Sequence of chain 1.A:
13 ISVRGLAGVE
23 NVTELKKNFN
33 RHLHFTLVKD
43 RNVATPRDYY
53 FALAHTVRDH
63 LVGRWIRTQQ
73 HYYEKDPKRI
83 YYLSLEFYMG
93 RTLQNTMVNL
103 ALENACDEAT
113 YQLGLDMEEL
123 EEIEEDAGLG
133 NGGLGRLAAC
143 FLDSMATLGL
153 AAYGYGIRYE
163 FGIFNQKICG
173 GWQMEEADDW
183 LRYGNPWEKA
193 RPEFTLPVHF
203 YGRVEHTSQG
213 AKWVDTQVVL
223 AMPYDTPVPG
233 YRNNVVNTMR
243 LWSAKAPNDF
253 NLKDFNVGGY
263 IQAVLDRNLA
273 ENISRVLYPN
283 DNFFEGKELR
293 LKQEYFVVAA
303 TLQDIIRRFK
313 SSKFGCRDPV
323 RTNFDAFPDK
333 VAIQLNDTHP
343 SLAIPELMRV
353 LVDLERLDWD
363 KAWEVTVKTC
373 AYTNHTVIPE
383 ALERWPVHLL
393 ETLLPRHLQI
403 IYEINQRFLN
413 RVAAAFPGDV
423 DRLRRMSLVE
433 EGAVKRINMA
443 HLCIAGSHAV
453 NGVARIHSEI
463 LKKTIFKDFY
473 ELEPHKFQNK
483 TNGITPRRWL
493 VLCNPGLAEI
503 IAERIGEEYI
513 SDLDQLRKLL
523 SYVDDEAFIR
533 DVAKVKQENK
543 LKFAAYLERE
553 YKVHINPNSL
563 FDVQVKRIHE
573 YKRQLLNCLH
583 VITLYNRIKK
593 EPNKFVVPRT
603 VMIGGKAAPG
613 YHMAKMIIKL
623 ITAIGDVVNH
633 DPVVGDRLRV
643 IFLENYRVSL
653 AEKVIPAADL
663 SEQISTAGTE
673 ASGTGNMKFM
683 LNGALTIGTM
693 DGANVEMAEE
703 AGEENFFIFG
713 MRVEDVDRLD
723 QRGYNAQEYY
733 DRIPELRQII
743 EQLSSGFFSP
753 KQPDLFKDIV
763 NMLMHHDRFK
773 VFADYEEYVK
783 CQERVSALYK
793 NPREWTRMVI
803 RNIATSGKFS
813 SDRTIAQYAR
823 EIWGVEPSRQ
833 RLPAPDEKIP

A protein and the small-molecule ligand that binds it are described below.
Small molecule (SMILES): O=C1N[C@@]2(O[C@H](CO)[C@@H](O)[C@H](O)[C@H]2O)C(=O)N1O

Binding-site contacts:
Ligand atom O2 contacts residue GLU672 of chain 1.A at 3.0 Å (salt-bridge).
Ligand atom C1 contacts residue HIS377 of chain 1.A at 3.6 Å.
Ligand atom C2 contacts residue HIS377 of chain 1.A at 3.4 Å.
Ligand atom O9 contacts residue ASN284 of chain 1.A at 3.5 Å (h-bond).
Ligand atom O4 contacts residue ASN484 of chain 1.A at 3.4 Å (h-bond).
Ligand atom C8 contacts residue ASN284 of chain 1.A at 3.2 Å.
Ligand atom O6 contacts residue ASN484 of chain 1.A at 2.9 Å (h-bond).
Ligand atom O3 contacts residue GLY675 of chain 1.A at 2.8 Å (h-bond).
Ligand atom O7 contacts residue GLY135 of chain 1.A at 3.2 Å.
Ligand atom O2 contacts residue TYR573 of chain 1.A at 3.1 Å (h-bond).
Ligand atom O7 contacts residue LEU136 of chain 1.A at 3.3 Å (h-bond).
Ligand atom O6 contacts residue HIS377 of chain 1.A at 2.8 Å (h-bond).
Ligand atom C4 contacts residue GLY675 of chain 1.A at 3.6 Å.
Ligand atom O4 contacts residue GLY675 of chain 1.A at 2.7 Å (h-bond).
Ligand atom C6 contacts residue ASN484 of chain 1.A at 3.3 Å.
Ligand atom O6 contacts residue VAL455 of chain 1.A at 3.8 Å.
Ligand atom N2 contacts residue HIS377 of chain 1.A at 2.8 Å (h-bond).
Ligand atom N2 contacts residue ASN284 of chain 1.A at 3.7 Å.
Ligand atom N1 contacts residue ASP283 of chain 1.A at 3.8 Å.
Ligand atom C3 contacts residue GLY675 of chain 1.A at 3.6 Å.
Ligand atom C4 contacts residue ASN484 of chain 1.A at 3.9 Å.
Ligand atom C6 contacts residue HIS377 of chain 1.A at 3.7 Å.
Ligand atom O2 contacts residue ASN284 of chain 1.A at 3.0 Å (h-bond).
Ligand atom O8 contacts residue ASN284 of chain 1.A at 3.3 Å (h-bond).
Ligand atom C7 contacts residue LEU136 of chain 1.A at 3.7 Å (hydrophobic).
Ligand atom C5 contacts residue GLY135 of chain 1.A at 3.8 Å.
Ligand atom O6 contacts residue LEU139 of chain 1.A at 3.9 Å.
Ligand atom C7 contacts residue ASN284 of chain 1.A at 3.7 Å.
Ligand atom C3 contacts residue GLU672 of chain 1.A at 3.4 Å.
Ligand atom C5 contacts residue LEU136 of chain 1.A at 3.9 Å (hydrophobic).
Ligand atom N1 contacts residue LEU136 of chain 1.A at 3.9 Å.
Ligand atom O4 contacts residue SER674 of chain 1.A at 3.8 Å.
Ligand atom C2 contacts residue GLU672 of chain 1.A at 3.7 Å.
Ligand atom O9 contacts residue ASP283 of chain 1.A at 2.8 Å (salt-bridge).
Ligand atom O3 contacts residue ALA673 of chain 1.A at 3.6 Å.
Ligand atom O5 contacts residue HIS377 of chain 1.A at 3.7 Å.
Ligand atom C6 contacts residue GLY135 of chain 1.A at 3.8 Å.
Ligand atom N1 contacts residue ASN284 of chain 1.A at 3.2 Å (h-bond).
Ligand atom O3 contacts residue GLU672 of chain 1.A at 2.7 Å (salt-bridge).
Ligand atom O3 contacts residue SER674 of chain 1.A at 3.0 Å (h-bond).